Sequence of chain 18.A:
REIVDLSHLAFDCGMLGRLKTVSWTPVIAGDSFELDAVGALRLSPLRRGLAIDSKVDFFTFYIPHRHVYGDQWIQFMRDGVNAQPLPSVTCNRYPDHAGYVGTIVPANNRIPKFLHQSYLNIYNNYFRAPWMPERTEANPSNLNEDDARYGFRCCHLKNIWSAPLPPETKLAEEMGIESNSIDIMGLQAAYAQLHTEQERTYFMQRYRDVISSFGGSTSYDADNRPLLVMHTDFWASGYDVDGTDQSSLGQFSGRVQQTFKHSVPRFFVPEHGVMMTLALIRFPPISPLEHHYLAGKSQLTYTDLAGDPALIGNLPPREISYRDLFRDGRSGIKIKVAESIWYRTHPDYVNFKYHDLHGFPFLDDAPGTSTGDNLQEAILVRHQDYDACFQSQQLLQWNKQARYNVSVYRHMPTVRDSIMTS

A small-molecule ligand and the protein it binds are described below.
Small molecule (SMILES): Nc1ccn([C@H]2C[C@H](O)[C@@H](COP(=O)(O)O)O2)c(=O)n1

Binding-site contacts:
Ligand atom C3' contacts residue PHE277 of chain 18.A at 3.6 Å (hydrophobic).
Ligand atom O3' contacts residue PHE277 of chain 18.A at 4.1 Å.
Ligand atom O5' contacts residue DC1 of chain 52.F at 1.2 Å (h-bond).
Ligand atom P contacts residue DC1 of chain 52.F at 1.1 Å.
Ligand atom C5' contacts residue DC1 of chain 52.F at 1.4 Å.
Ligand atom C2' contacts residue PHE277 of chain 18.A at 2.8 Å (hydrophobic).
Ligand atom OP2 contacts residue DC1 of chain 52.F at 1.0 Å.
Ligand atom C2' contacts residue DC1 of chain 52.F at 1.2 Å.
Ligand atom OP1 contacts residue PHE277 of chain 18.A at 4.1 Å.
Ligand atom C3' contacts residue DC1 of chain 52.F at 0.8 Å.
Ligand atom O3' contacts residue DC1 of chain 52.F at 1.1 Å (h-bond).
Ligand atom C1' contacts residue DC1 of chain 52.F at 1.3 Å.
Ligand atom C4' contacts residue DC1 of chain 52.F at 1.2 Å.
Ligand atom OP1 contacts residue ARG10 of chain 18.A at 3.8 Å.
Ligand atom O4' contacts residue DC1 of chain 52.F at 0.3 Å (h-bond).
Ligand atom OP1 contacts residue DC1 of chain 52.F at 0.4 Å (h-bond).
Ligand atom C1' contacts residue PHE277 of chain 18.A at 3.9 Å (hydrophobic).